The small molecule below binds the protein below.
Small molecule (SMILES): Nc1ncnc2c(C(=O)Nc3c(Cl)ccc(NS(=O)(=O)N4CCCC4)c3F)cccc12

Binding-site contacts:
Ligand atom S2 contacts residue ASP165 of chain 1.A at 3.7 Å.
Ligand atom CL9 contacts residue VAL40 of chain 1.A at 3.5 Å.
Ligand atom CL9 contacts residue LYS53 of chain 1.A at 3.7 Å.
Ligand atom C21 contacts residue ILE96 of chain 1.A at 3.8 Å (hydrophobic).
Ligand atom C21 contacts residue CYS99 of chain 1.A at 3.9 Å (hydrophobic).
Ligand atom N20 contacts residue ALA51 of chain 1.A at 3.6 Å.
Ligand atom C7 contacts residue ILE96 of chain 1.A at 3.8 Å (hydrophobic).
Ligand atom C8 contacts residue ILE96 of chain 1.A at 3.4 Å (hydrophobic).
Ligand atom C15 contacts residue HIS33 of chain 1.A at 3.5 Å.
Ligand atom C28 contacts residue GLU66 of chain 1.A at 3.8 Å.
Ligand atom N11 contacts residue ILE96 of chain 1.A at 3.5 Å.
Ligand atom O3 contacts residue ASP165 of chain 1.A at 3.4 Å (salt-bridge).
Ligand atom C6 contacts residue ILE94 of chain 1.A at 3.9 Å (hydrophobic).
Ligand atom C30 contacts residue LEU70 of chain 1.A at 3.7 Å (hydrophobic).
Ligand atom C6 contacts residue LYS53 of chain 1.A at 3.8 Å.
Ligand atom CL9 contacts residue VAL52 of chain 1.A at 3.6 Å.
Ligand atom C7 contacts residue LYS53 of chain 1.A at 3.3 Å.
Ligand atom C21 contacts residue ALA51 of chain 1.A at 3.3 Å (hydrophobic).
Ligand atom C29 contacts residue GLU66 of chain 1.A at 3.6 Å.
Ligand atom C30 contacts residue TYR82 of chain 1.A at 3.7 Å (hydrophobic).
Ligand atom O13 contacts residue VAL40 of chain 1.A at 3.8 Å.
Ligand atom C10 contacts residue ILE96 of chain 1.A at 3.4 Å (hydrophobic).
Ligand atom O1 contacts residue PHE166 of chain 1.A at 2.8 Å (h-bond).
Ligand atom C12 contacts residue VAL40 of chain 1.A at 3.8 Å (hydrophobic).
Ligand atom C7 contacts residue ILE94 of chain 1.A at 3.8 Å (hydrophobic).
Ligand atom C21 contacts residue LEU149 of chain 1.A at 3.9 Å (hydrophobic).
Ligand atom C23 contacts residue CYS99 of chain 1.A at 3.8 Å (hydrophobic).
Ligand atom C31 contacts residue LEU70 of chain 1.A at 3.8 Å (hydrophobic).
Ligand atom C29 contacts residue VAL67 of chain 1.A at 3.5 Å (hydrophobic).
Ligand atom N22 contacts residue ALA51 of chain 1.A at 3.9 Å.
Ligand atom CL9 contacts residue ALA51 of chain 1.A at 3.4 Å.
Ligand atom N20 contacts residue ILE96 of chain 1.A at 3.6 Å.
Ligand atom C8 contacts residue LYS53 of chain 1.A at 3.7 Å.
Ligand atom N24 contacts residue CYS99 of chain 1.A at 2.9 Å (h-bond).
Ligand atom O1 contacts residue ASP165 of chain 1.A at 3.2 Å.
Ligand atom C21 contacts residue GLU97 of chain 1.A at 3.5 Å.
Ligand atom N20 contacts residue LEU149 of chain 1.A at 3.6 Å.
Ligand atom CL9 contacts residue ILE96 of chain 1.A at 3.5 Å.
Ligand atom O3 contacts residue ILE80 of chain 1.A at 3.8 Å.
Ligand atom N22 contacts residue CYS99 of chain 1.A at 3.2 Å (h-bond).

Sequence of chain 1.A:
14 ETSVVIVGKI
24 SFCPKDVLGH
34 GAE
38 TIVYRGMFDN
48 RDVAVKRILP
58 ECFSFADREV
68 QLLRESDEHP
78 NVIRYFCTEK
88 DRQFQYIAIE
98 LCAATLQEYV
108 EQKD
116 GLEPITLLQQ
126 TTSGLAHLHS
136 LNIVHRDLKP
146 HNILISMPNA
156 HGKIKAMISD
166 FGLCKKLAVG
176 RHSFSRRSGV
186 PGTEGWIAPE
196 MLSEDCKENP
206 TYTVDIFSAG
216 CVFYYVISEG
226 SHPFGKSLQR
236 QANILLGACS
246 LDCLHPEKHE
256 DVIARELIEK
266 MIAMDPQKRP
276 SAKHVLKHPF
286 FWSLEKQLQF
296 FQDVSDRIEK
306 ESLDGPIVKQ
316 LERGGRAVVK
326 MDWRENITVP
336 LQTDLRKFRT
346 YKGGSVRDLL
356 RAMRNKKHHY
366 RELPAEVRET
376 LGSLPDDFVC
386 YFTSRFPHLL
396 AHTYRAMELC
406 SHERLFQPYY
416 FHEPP